Sequence of chain 1.I:
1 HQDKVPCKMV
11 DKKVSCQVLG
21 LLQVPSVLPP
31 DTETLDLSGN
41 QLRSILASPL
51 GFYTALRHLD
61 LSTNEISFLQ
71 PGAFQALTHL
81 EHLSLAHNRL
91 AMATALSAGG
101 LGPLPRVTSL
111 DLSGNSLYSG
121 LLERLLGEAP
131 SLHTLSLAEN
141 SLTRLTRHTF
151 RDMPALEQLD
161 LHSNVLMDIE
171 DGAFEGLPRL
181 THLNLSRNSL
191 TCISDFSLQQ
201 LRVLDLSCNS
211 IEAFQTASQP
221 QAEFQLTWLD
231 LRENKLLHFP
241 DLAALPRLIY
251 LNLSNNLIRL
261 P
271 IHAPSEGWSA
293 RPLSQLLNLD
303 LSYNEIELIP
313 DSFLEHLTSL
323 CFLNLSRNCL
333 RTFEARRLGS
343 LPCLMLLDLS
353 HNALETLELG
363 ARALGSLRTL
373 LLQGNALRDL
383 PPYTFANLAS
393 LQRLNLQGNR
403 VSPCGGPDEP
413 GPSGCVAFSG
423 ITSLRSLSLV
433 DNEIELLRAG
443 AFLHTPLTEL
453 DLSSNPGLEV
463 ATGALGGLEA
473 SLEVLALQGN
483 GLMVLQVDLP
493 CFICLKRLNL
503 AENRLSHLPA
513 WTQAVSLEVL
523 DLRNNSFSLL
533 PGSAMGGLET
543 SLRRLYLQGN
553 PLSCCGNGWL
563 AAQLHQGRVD

This protein binds this small molecule.
Small molecule (SMILES): CC(=O)N[C@H]1[C@H](O[C@H]2[C@H](O)[C@@H](NC(C)=O)CO[C@@H]2CO)O[C@H](CO)[C@@H](O)[C@@H]1O

Binding-site contacts:
Ligand atom C7 contacts residue ASN526 of chain 1.I at 3.2 Å.
Ligand atom C3 contacts residue ASN526 of chain 1.I at 3.8 Å.
Ligand atom C4 contacts residue ASN526 of chain 1.I at 4.2 Å.
Ligand atom C5 contacts residue ASN526 of chain 1.I at 3.7 Å.
Ligand atom O7 contacts residue ASN526 of chain 1.I at 3.1 Å (h-bond).
Ligand atom C8 contacts residue ASN526 of chain 1.I at 4.4 Å.
Ligand atom N2 contacts residue ASN526 of chain 1.I at 2.9 Å (h-bond).
Ligand atom C8 contacts residue ALA503 of chain 1.I at 3.9 Å (hydrophobic).
Ligand atom C2 contacts residue ASN526 of chain 1.I at 2.5 Å.
Ligand atom C1 contacts residue ASN526 of chain 1.I at 1.4 Å.
Ligand atom C8 contacts residue ARG525 of chain 1.I at 3.8 Å.
Ligand atom O7 contacts residue GLU504 of chain 1.I at 4.0 Å.
Ligand atom C8 contacts residue GLN480 of chain 1.I at 4.1 Å.
Ligand atom O5 contacts residue ASN526 of chain 1.I at 2.4 Å (h-bond).